This protein binds this small molecule.
Small molecule (SMILES): CC(=O)N[C@@H]1[C@@H](O)[C@H](O)[C@@H](CO)O[C@H]1O

Sequence of chain 3.A:
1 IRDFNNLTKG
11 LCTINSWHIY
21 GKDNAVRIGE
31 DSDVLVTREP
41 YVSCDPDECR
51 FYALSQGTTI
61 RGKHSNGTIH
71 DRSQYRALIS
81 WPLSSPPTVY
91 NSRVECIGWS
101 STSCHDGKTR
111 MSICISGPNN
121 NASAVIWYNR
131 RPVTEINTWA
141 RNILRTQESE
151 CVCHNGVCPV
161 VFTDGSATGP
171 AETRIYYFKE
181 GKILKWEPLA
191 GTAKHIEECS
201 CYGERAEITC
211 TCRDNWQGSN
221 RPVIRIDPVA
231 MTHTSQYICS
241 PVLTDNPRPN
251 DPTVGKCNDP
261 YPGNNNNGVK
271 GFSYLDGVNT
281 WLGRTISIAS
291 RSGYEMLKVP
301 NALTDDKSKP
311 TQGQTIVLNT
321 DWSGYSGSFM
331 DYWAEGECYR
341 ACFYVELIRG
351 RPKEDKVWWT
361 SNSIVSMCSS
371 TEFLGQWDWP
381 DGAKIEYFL

Binding-site contacts:
Ligand atom C3 contacts residue ASN155 of chain 3.A at 4.0 Å.
Ligand atom O5 contacts residue HIS154 of chain 3.A at 4.0 Å.
Ligand atom N2 contacts residue ASN155 of chain 3.A at 4.0 Å.
Ligand atom C1 contacts residue ASN155 of chain 3.A at 3.7 Å.
Ligand atom C5 contacts residue ASN155 of chain 3.A at 4.2 Å.
Ligand atom N2 contacts residue ASN6 of chain 3.A at 3.0 Å (h-bond).
Ligand atom O7 contacts residue ASN6 of chain 3.A at 2.7 Å (h-bond).
Ligand atom C6 contacts residue HIS154 of chain 3.A at 4.2 Å.
Ligand atom O6 contacts residue VAL229 of chain 3.A at 3.7 Å.
Ligand atom O5 contacts residue ASN155 of chain 3.A at 4.3 Å.
Ligand atom C8 contacts residue PHE4 of chain 3.A at 4.4 Å (hydrophobic).
Ligand atom C2 contacts residue ASN155 of chain 3.A at 4.1 Å.
Ligand atom C7 contacts residue ASN6 of chain 3.A at 3.1 Å.
Ligand atom C4 contacts residue ASN6 of chain 3.A at 4.2 Å.
Ligand atom C1 contacts residue ASN6 of chain 3.A at 1.4 Å.
Ligand atom C2 contacts residue ASN6 of chain 3.A at 2.4 Å.
Ligand atom C3 contacts residue ASN6 of chain 3.A at 3.8 Å.
Ligand atom C5 contacts residue ASN6 of chain 3.A at 3.7 Å.
Ligand atom C8 contacts residue ASN6 of chain 3.A at 4.4 Å.
Ligand atom O6 contacts residue HIS154 of chain 3.A at 2.9 Å (h-bond).
Ligand atom O5 contacts residue ASN6 of chain 3.A at 2.4 Å (h-bond).
Ligand atom C8 contacts residue ASP3 of chain 3.A at 3.8 Å.